Binding-site contacts:
Ligand atom C contacts residue SER142 of chain 1.A at 3.3 Å.
Ligand atom N contacts residue ASN76 of chain 1.A at 3.1 Å (h-bond).
Ligand atom C contacts residue GLU62 of chain 1.A at 3.4 Å.
Ligand atom O contacts residue GLN155 of chain 1.A at 2.5 Å (h-bond).
Ligand atom CA contacts residue GLU62 of chain 1.A at 3.1 Å.
Ligand atom CD2 contacts residue GLU151 of chain 1.A at 3.5 Å.
Ligand atom O contacts residue ASN76 of chain 1.A at 3.0 Å (h-bond).
Ligand atom CD1 contacts residue SER146 of chain 1.A at 3.4 Å.
Ligand atom CD2 contacts residue SER146 of chain 1.A at 3.2 Å.
Ligand atom CD contacts residue TYR158 of chain 1.A at 3.5 Å (hydrophobic).
Ligand atom CA contacts residue TYR158 of chain 1.A at 3.3 Å (hydrophobic).
Ligand atom CD1 contacts residue ASN102 of chain 1.C at 3.0 Å.
Ligand atom OG1 contacts residue THR69 of chain 1.A at 3.5 Å.
Ligand atom O contacts residue TYR83 of chain 1.A at 2.9 Å (h-bond).
Ligand atom N contacts residue TYR170 of chain 1.A at 2.6 Å (h-bond).
Ligand atom CA contacts residue TYR6 of chain 1.A at 3.2 Å (hydrophobic).
Ligand atom NH1 contacts residue GLU151 of chain 1.A at 2.9 Å (salt-bridge).
Ligand atom N contacts residue GLU62 of chain 1.A at 2.8 Å (salt-bridge).
Ligand atom CG contacts residue GLU62 of chain 1.A at 3.0 Å.
Ligand atom OG1 contacts residue TRP96 of chain 1.A at 3.2 Å.
Ligand atom N contacts residue TYR6 of chain 1.A at 2.7 Å (h-bond).
Ligand atom NH2 contacts residue SER54 of chain 1.C at 3.4 Å (h-bond).
Ligand atom NH1 contacts residue SER54 of chain 1.C at 3.5 Å (h-bond).
Ligand atom N contacts residue GLN56 of chain 1.C at 3.2 Å (h-bond).
Ligand atom CG contacts residue GLN56 of chain 1.C at 3.5 Å.
Ligand atom CA contacts residue SER142 of chain 1.A at 3.1 Å.
Ligand atom CG2 contacts residue TRP166 of chain 1.A at 3.2 Å (hydrophobic).
Ligand atom CG1 contacts residue TYR58 of chain 1.A at 3.3 Å (hydrophobic).
Ligand atom C contacts residue TYR6 of chain 1.A at 3.4 Å (hydrophobic).
Ligand atom OXT contacts residue ASN76 of chain 1.A at 3.2 Å (h-bond).
Ligand atom N contacts residue TYR158 of chain 1.A at 3.3 Å.
Ligand atom CD contacts residue GLU151 of chain 1.A at 2.9 Å.
Ligand atom O contacts residue TYR158 of chain 1.A at 2.5 Å (h-bond).
Ligand atom CE1 contacts residue ASN102 of chain 1.C at 3.0 Å.
Ligand atom O contacts residue GLN56 of chain 1.C at 3.0 Å (h-bond).
Ligand atom SD contacts residue MET44 of chain 1.A at 3.4 Å.
Ligand atom CB contacts residue SER142 of chain 1.A at 3.1 Å.
Ligand atom CG1 contacts residue TYR170 of chain 1.A at 3.3 Å (hydrophobic).
Ligand atom OXT contacts residue THR79 of chain 1.A at 3.4 Å.
Ligand atom O contacts residue SER142 of chain 1.A at 2.7 Å (h-bond).

This small molecule binds to this protein.
Small molecule (SMILES): CSCC[C@H](NC(=O)[C@@H](N)C(C)C)C(=O)N[C@@H](C)C(=O)N1CCC[C@H]1C(=O)N[C@@H](CCCN=C(N)N)C(=O)N[C@H](C(=O)N[C@@H](CC(C)C)C(=O)N[C@@H](Cc1ccccc1)C(=O)N[C@@H](CC(C)C)C(=O)O)[C@@H](C)O

Sequence of chain 1.D:
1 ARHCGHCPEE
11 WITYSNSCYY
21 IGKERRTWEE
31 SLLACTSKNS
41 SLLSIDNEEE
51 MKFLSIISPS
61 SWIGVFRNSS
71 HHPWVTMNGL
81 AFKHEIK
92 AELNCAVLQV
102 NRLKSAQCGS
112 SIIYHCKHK

Sequence of chain 1.A:
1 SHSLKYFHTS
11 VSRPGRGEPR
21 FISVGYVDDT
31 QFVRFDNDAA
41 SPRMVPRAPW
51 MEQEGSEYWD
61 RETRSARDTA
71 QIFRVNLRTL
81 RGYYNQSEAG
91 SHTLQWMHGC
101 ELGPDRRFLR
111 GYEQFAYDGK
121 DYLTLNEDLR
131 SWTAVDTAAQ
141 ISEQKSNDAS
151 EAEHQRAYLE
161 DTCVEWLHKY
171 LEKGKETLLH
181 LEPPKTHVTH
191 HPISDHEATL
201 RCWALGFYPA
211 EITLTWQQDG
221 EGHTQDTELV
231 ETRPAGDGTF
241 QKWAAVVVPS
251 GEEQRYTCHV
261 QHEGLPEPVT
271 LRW

Sequence of chain 1.C:
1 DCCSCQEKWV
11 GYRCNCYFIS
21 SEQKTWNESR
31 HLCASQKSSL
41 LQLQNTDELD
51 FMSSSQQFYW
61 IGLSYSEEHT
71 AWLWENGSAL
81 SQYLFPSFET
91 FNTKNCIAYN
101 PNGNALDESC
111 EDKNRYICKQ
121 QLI